The small molecule below binds the protein below.
Small molecule (SMILES): CC(=O)N[C@@H]1[C@@H](O)[C@H](O)[C@@H](CO)O[C@H]1O

Binding-site contacts:
Ligand atom C5 contacts residue ASN119 of chain 1.E at 3.7 Å.
Ligand atom C8 contacts residue VAL117 of chain 1.E at 4.4 Å (hydrophobic).
Ligand atom C7 contacts residue ASN119 of chain 1.E at 2.8 Å.
Ligand atom C8 contacts residue GLU167 of chain 1.E at 4.2 Å.
Ligand atom C2 contacts residue GLU167 of chain 1.E at 4.3 Å.
Ligand atom C8 contacts residue ASN119 of chain 1.E at 3.6 Å.
Ligand atom C1 contacts residue ASN119 of chain 1.E at 1.5 Å.
Ligand atom O5 contacts residue ASN119 of chain 1.E at 2.4 Å (h-bond).
Ligand atom C4 contacts residue ASN119 of chain 1.E at 4.2 Å.
Ligand atom C3 contacts residue ASN119 of chain 1.E at 3.8 Å.
Ligand atom N2 contacts residue ASN119 of chain 1.E at 2.9 Å (h-bond).
Ligand atom O7 contacts residue ASN119 of chain 1.E at 2.9 Å (h-bond).
Ligand atom C7 contacts residue GLU167 of chain 1.E at 4.0 Å.
Ligand atom C2 contacts residue ASN119 of chain 1.E at 2.4 Å.
Ligand atom C8 contacts residue TRP169 of chain 1.E at 4.2 Å (hydrophobic).
Ligand atom O7 contacts residue GLU167 of chain 1.E at 2.8 Å (salt-bridge).

Sequence of chain 1.E:
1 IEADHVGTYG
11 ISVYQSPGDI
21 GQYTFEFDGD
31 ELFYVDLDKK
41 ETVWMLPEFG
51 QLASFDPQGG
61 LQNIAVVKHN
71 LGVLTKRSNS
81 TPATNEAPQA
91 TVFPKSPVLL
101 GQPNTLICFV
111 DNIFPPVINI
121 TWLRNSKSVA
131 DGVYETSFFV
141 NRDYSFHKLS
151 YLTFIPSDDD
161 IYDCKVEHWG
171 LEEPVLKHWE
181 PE